Binding-site contacts:
Ligand atom C4 contacts residue ASN212 of chain 22.B at 4.2 Å.
Ligand atom C7 contacts residue ASN212 of chain 22.B at 3.9 Å.
Ligand atom O7 contacts residue ASN212 of chain 22.B at 4.5 Å.
Ligand atom C2 contacts residue ASN212 of chain 22.B at 2.5 Å.
Ligand atom C3 contacts residue ASN212 of chain 22.B at 3.8 Å.
Ligand atom C5 contacts residue ASN212 of chain 22.B at 3.7 Å.
Ligand atom N2 contacts residue ASN212 of chain 22.B at 2.9 Å (h-bond).
Ligand atom C1 contacts residue ILE211 of chain 22.B at 4.1 Å (hydrophobic).
Ligand atom C1 contacts residue ASN212 of chain 22.B at 1.4 Å.
Ligand atom O6 contacts residue ASN212 of chain 22.B at 4.4 Å.
Ligand atom O5 contacts residue ASN212 of chain 22.B at 2.4 Å (h-bond).
Ligand atom N2 contacts residue ILE211 of chain 22.B at 4.0 Å.

This protein binds this small molecule.
Small molecule (SMILES): CC(=O)N[C@@H]1[C@@H](O)[C@H](O)[C@@H](CO)O[C@H]1O

Sequence of chain 22.B:
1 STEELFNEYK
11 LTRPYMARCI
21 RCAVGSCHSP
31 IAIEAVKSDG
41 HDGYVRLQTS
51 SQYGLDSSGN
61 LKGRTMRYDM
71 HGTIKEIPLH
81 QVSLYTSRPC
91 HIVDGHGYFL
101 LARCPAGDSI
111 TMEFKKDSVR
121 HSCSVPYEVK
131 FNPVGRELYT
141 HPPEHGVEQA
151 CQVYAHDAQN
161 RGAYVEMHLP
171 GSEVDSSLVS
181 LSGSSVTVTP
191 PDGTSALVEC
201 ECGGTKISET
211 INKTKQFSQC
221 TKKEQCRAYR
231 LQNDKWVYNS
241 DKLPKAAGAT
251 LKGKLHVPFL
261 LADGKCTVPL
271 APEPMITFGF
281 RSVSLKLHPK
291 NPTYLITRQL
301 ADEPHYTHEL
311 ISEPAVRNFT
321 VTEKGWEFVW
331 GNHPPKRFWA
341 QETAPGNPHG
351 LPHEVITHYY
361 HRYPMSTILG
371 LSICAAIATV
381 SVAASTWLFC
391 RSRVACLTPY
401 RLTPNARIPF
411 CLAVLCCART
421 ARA